Sequence of chain 1.B:
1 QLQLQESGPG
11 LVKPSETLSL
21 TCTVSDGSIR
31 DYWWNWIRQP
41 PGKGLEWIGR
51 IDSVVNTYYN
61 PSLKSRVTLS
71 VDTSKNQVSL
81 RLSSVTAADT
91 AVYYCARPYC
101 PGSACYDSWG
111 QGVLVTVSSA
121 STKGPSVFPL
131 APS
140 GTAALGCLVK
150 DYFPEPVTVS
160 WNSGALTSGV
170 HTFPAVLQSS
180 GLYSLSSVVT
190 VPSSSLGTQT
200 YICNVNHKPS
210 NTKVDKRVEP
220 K

This small molecule binds to this protein.
Small molecule (SMILES): C[C@@H](O)[C@@H](C)O

Sequence of chain 1.C:
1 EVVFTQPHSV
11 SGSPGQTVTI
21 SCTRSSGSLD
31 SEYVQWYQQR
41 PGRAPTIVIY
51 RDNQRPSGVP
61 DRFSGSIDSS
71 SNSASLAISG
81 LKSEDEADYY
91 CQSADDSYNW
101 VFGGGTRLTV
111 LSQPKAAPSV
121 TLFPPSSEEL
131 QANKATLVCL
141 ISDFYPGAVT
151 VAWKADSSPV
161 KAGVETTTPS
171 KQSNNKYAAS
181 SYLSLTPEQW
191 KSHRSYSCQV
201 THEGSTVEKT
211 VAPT

Binding-site contacts:
Ligand atom C1 contacts residue PHE102 of chain 1.C at 3.2 Å (hydrophobic).
Ligand atom O5 contacts residue ASN60 of chain 1.B at 3.2 Å (h-bond).
Ligand atom C2 contacts residue TRP100 of chain 1.C at 4.2 Å (hydrophobic).
Ligand atom C3 contacts residue VAL101 of chain 1.C at 4.1 Å (hydrophobic).
Ligand atom O5 contacts residue TRP100 of chain 1.C at 4.5 Å.
Ligand atom C3 contacts residue TRP100 of chain 1.C at 3.3 Å (hydrophobic).
Ligand atom O6 contacts residue TRP47 of chain 1.B at 3.7 Å.
Ligand atom C1 contacts residue VAL101 of chain 1.C at 3.7 Å (hydrophobic).
Ligand atom O6 contacts residue TRP100 of chain 1.C at 2.6 Å (h-bond).
Ligand atom O6 contacts residue ASN60 of chain 1.B at 4.3 Å.
Ligand atom C1 contacts residue TRP100 of chain 1.C at 4.0 Å (hydrophobic).
Ligand atom O5 contacts residue TRP47 of chain 1.B at 3.0 Å (h-bond).
Ligand atom C2 contacts residue ASN60 of chain 1.B at 4.3 Å.
Ligand atom C1 contacts residue LEU45 of chain 1.B at 4.3 Å (hydrophobic).
Ligand atom C4 contacts residue ASN60 of chain 1.B at 4.2 Å.
Ligand atom O5 contacts residue GLU46 of chain 1.B at 3.7 Å.
Ligand atom O6 contacts residue VAL101 of chain 1.C at 4.3 Å.
Ligand atom C1 contacts residue TRP47 of chain 1.B at 4.0 Å (hydrophobic).
Ligand atom C2 contacts residue TRP47 of chain 1.B at 4.1 Å (hydrophobic).